Sequence of chain 4.F:
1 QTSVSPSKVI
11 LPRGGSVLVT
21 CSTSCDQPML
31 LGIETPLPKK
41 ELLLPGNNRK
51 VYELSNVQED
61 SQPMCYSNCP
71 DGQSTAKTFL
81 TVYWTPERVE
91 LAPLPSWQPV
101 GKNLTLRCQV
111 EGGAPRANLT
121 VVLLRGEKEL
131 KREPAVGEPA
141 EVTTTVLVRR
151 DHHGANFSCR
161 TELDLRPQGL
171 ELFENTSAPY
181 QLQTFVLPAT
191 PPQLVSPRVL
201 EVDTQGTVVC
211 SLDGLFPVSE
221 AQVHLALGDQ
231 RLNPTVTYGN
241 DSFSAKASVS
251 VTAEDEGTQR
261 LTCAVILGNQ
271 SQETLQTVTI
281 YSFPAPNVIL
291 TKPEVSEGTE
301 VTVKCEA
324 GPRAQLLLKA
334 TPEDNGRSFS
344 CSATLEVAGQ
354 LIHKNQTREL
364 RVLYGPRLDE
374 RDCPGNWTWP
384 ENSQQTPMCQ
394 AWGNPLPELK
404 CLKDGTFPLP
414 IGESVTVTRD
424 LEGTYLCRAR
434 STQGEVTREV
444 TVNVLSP

Binding-site contacts:
Ligand atom O7 contacts residue TRP97 of chain 4.F at 3.8 Å.
Ligand atom C8 contacts residue PRO99 of chain 4.F at 3.9 Å (hydrophobic).
Ligand atom C3 contacts residue ASN269 of chain 4.F at 3.1 Å.
Ligand atom C1 contacts residue ASN269 of chain 4.F at 1.4 Å.
Ligand atom O3 contacts residue PRO95 of chain 4.F at 4.4 Å.
Ligand atom C2 contacts residue ASN269 of chain 4.F at 2.5 Å.
Ligand atom O3 contacts residue TRP97 of chain 4.F at 2.5 Å (h-bond).
Ligand atom C8 contacts residue TRP97 of chain 4.F at 4.0 Å (hydrophobic).
Ligand atom C7 contacts residue ASN269 of chain 4.F at 3.5 Å.
Ligand atom N2 contacts residue TRP97 of chain 4.F at 2.4 Å (h-bond).
Ligand atom C3 contacts residue TRP97 of chain 4.F at 2.7 Å (hydrophobic).
Ligand atom C7 contacts residue TRP97 of chain 4.F at 3.3 Å (hydrophobic).
Ligand atom C4 contacts residue TRP97 of chain 4.F at 4.1 Å (hydrophobic).
Ligand atom O7 contacts residue ASN269 of chain 4.F at 3.4 Å (h-bond).
Ligand atom C5 contacts residue ASN269 of chain 4.F at 3.0 Å.
Ligand atom O3 contacts residue ASN269 of chain 4.F at 4.4 Å.
Ligand atom C2 contacts residue TRP97 of chain 4.F at 3.1 Å (hydrophobic).
Ligand atom C4 contacts residue ASN269 of chain 4.F at 3.7 Å.
Ligand atom O5 contacts residue ASN269 of chain 4.F at 2.4 Å (h-bond).
Ligand atom N2 contacts residue ASN269 of chain 4.F at 2.8 Å (h-bond).
Ligand atom C6 contacts residue ASN269 of chain 4.F at 4.3 Å.
Ligand atom C1 contacts residue TRP97 of chain 4.F at 4.2 Å (hydrophobic).
Ligand atom O4 contacts residue TRP97 of chain 4.F at 3.8 Å.

This small molecule binds to this protein.
Small molecule (SMILES): CC(=O)N[C@@H]1[C@@H](O)[C@H](O)[C@@H](CO)O[C@H]1O